Sequence of chain 1.F:
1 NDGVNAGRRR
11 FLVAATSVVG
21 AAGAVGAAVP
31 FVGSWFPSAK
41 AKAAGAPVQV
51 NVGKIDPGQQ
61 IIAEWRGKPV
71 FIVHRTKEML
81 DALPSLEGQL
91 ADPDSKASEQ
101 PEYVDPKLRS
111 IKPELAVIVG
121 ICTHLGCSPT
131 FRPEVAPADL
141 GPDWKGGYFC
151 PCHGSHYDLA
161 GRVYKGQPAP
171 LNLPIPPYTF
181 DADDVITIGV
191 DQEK

Sequence of chain 1.G:
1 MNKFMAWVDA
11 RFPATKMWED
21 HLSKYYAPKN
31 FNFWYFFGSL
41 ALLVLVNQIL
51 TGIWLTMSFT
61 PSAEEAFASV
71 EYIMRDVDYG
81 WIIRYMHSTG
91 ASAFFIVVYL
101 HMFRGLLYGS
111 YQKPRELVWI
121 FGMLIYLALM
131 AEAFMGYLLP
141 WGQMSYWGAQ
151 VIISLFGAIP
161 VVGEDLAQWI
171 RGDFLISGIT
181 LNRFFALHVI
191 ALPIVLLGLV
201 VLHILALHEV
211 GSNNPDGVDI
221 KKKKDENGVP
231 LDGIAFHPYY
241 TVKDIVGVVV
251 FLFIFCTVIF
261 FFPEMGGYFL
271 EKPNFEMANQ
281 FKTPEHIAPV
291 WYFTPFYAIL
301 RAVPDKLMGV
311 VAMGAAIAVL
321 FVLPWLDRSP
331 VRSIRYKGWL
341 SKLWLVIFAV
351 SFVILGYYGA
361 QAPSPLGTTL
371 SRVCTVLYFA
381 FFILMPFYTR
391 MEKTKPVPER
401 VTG

Binding-site contacts:
Ligand atom C76 contacts residue PHE379 of chain 1.G at 3.6 Å (hydrophobic).
Ligand atom O6C contacts residue LYS165 of chain 1.F at 3.7 Å.
Ligand atom C76 contacts residue ALA312 of chain 1.G at 3.8 Å (hydrophobic).
Ligand atom C75 contacts residue ILE383 of chain 1.G at 3.6 Å (hydrophobic).
Ligand atom C77 contacts residue VAL311 of chain 1.G at 3.6 Å (hydrophobic).
Ligand atom C6C contacts residue GLY166 of chain 1.F at 3.2 Å.
Ligand atom C61 contacts residue HIS156 of chain 1.F at 3.7 Å.
Ligand atom C04 contacts residue MET308 of chain 1.G at 3.7 Å (hydrophobic).
Ligand atom C01 contacts residue ALA312 of chain 1.G at 3.8 Å (hydrophobic).
Ligand atom CF1 contacts residue LYS165 of chain 1.F at 3.4 Å.
Ligand atom C14 contacts residue PRO304 of chain 1.G at 3.6 Å (hydrophobic).
Ligand atom C18 contacts residue ARG372 of chain 1.G at 3.7 Å.
Ligand atom O3C contacts residue LYS165 of chain 1.F at 3.5 Å.
Ligand atom O31 contacts residue GLN89 of chain 1.F at 2.6 Å (h-bond).
Ligand atom C75 contacts residue PHE379 of chain 1.G at 3.6 Å (hydrophobic).
Ligand atom C21 contacts residue GLN89 of chain 1.F at 3.7 Å.
Ligand atom O3C contacts residue GLY166 of chain 1.F at 3.5 Å (h-bond).
Ligand atom O6C contacts residue GLY166 of chain 1.F at 2.8 Å (h-bond).
Ligand atom C76 contacts residue ALA315 of chain 1.G at 3.3 Å (hydrophobic).
Ligand atom O72 contacts residue MET308 of chain 1.G at 3.4 Å.
Ligand atom O21 contacts residue GLN89 of chain 1.F at 3.5 Å.
Ligand atom C16 contacts residue ARG372 of chain 1.G at 3.8 Å.
Ligand atom O61 contacts residue HIS156 of chain 1.F at 3.3 Å.
Ligand atom C77 contacts residue ALA315 of chain 1.G at 3.4 Å (hydrophobic).
Ligand atom C23 contacts residue ARG372 of chain 1.G at 3.8 Å.
Ligand atom C16 contacts residue ALA302 of chain 1.G at 3.8 Å (hydrophobic).
Ligand atom O1B contacts residue PRO304 of chain 1.G at 3.7 Å.
Ligand atom C09 contacts residue VAL376 of chain 1.G at 3.5 Å (hydrophobic).
Ligand atom O72 contacts residue ALA312 of chain 1.G at 3.8 Å.
Ligand atom C05 contacts residue MET308 of chain 1.G at 3.7 Å (hydrophobic).
Ligand atom C17 contacts residue ARG372 of chain 1.G at 3.8 Å.
Ligand atom C12 contacts residue ALA302 of chain 1.G at 3.5 Å (hydrophobic).
Ligand atom C24 contacts residue ARG372 of chain 1.G at 3.7 Å.
Ligand atom C16 contacts residue PRO304 of chain 1.G at 3.7 Å (hydrophobic).
Ligand atom O51 contacts residue TYR164 of chain 1.F at 3.6 Å.
Ligand atom C24 contacts residue PRO304 of chain 1.G at 3.7 Å (hydrophobic).
Ligand atom C81 contacts residue VAL311 of chain 1.G at 3.7 Å (hydrophobic).
Ligand atom C4C contacts residue LYS165 of chain 1.F at 3.6 Å.
Ligand atom O51 contacts residue LYS165 of chain 1.F at 2.9 Å (salt-bridge).
Ligand atom O20 contacts residue ARG372 of chain 1.G at 3.4 Å.

The small molecule below binds the protein below.
Small molecule (SMILES): COC[C@@H](CCO[C@H]1CC[C@@]2(C)C(=CC[C@H]3[C@@H]4C[C@@H]5O[C@]6(CC[C@@H](C)CO6)[C@@H](C)[C@@H]5[C@@]4(C)CC[C@@H]32)C1)CO[C@@H]1O[C@H](CO)[C@@H](O[C@H]2O[C@H](CO)[C@@H](O)[C@H](O)[C@H]2O)[C@H](O)[C@H]1O